Binding-site contacts:
Ligand atom O4' contacts residue GLU161 of chain 1.E at 3.0 Å (salt-bridge).
Ligand atom O2D contacts residue ARG442 of chain 1.E at 2.4 Å (salt-bridge).
Ligand atom C3' contacts residue LEU163 of chain 1.E at 3.4 Å (hydrophobic).
Ligand atom O4' contacts residue PHE162 of chain 1.E at 3.1 Å.
Ligand atom C4' contacts residue LYS220 of chain 1.E at 3.6 Å.
Ligand atom O4' contacts residue LEU163 of chain 1.E at 3.1 Å (h-bond).
Ligand atom O5' contacts residue CYS276 of chain 1.E at 3.3 Å (h-bond).
Ligand atom O2D contacts residue PHE338 of chain 1.E at 3.6 Å.
Ligand atom O3D contacts residue GLY273 of chain 1.E at 3.0 Å (h-bond).
Ligand atom O4 contacts residue LYS267 of chain 1.E at 3.1 Å (salt-bridge).
Ligand atom O2 contacts residue ARG442 of chain 1.E at 3.5 Å (salt-bridge).
Ligand atom O2 contacts residue SER269 of chain 1.E at 2.6 Å (h-bond).
Ligand atom C3' contacts residue PHE162 of chain 1.E at 3.3 Å (hydrophobic).
Ligand atom O2A contacts residue PHE277 of chain 1.E at 3.7 Å.
Ligand atom C4 contacts residue LYS267 of chain 1.E at 3.6 Å.
Ligand atom O2' contacts residue ARG260 of chain 1.F at 2.8 Å (salt-bridge).
Ligand atom C5' contacts residue CYS276 of chain 1.E at 3.6 Å (hydrophobic).
Ligand atom O3B contacts residue ALA164 of chain 1.E at 3.5 Å.
Ligand atom N1 contacts residue ILE231 of chain 1.E at 3.5 Å.
Ligand atom C3D contacts residue PHE338 of chain 1.E at 3.5 Å (hydrophobic).
Ligand atom O2B contacts residue ALA164 of chain 1.E at 3.3 Å.
Ligand atom N3 contacts residue LYS267 of chain 1.E at 2.9 Å (salt-bridge).
Ligand atom O4D contacts residue ILE231 of chain 1.E at 3.4 Å.
Ligand atom O4' contacts residue LYS220 of chain 1.E at 3.3 Å (salt-bridge).
Ligand atom O1A contacts residue LYS339 of chain 1.E at 2.6 Å (salt-bridge).
Ligand atom C5' contacts residue LEU163 of chain 1.E at 3.6 Å (hydrophobic).
Ligand atom O3' contacts residue ARG260 of chain 1.F at 3.0 Å (salt-bridge).
Ligand atom O4' contacts residue THR131 of chain 1.E at 3.7 Å.
Ligand atom O3' contacts residue PHE162 of chain 1.E at 2.7 Å (h-bond).
Ligand atom O1B contacts residue PHE338 of chain 1.E at 3.6 Å.
Ligand atom C6 contacts residue ILE231 of chain 1.E at 3.5 Å (hydrophobic).
Ligand atom O2B contacts residue GLU165 of chain 1.E at 2.7 Å (salt-bridge).
Ligand atom C4D contacts residue GLY273 of chain 1.E at 3.6 Å.
Ligand atom O1A contacts residue ALA164 of chain 1.E at 3.5 Å.
Ligand atom O3D contacts residue PHE338 of chain 1.E at 2.6 Å (h-bond).
Ligand atom C4' contacts residue LEU163 of chain 1.E at 3.5 Å (hydrophobic).
Ligand atom O2A contacts residue PHE265 of chain 1.E at 3.3 Å.
Ligand atom O4 contacts residue LEU266 of chain 1.E at 3.7 Å.
Ligand atom O4 contacts residue PHE265 of chain 1.E at 3.3 Å.
Ligand atom O4D contacts residue PHE272 of chain 1.E at 3.2 Å.

A protein and the small-molecule ligand that binds it are described below.
Small molecule (SMILES): O=c1ccn([C@@H]2O[C@H](CO[P](=O)(O)O[P](=O)(O)O[C@H]3OC[C@@H](O)[C@H](O)[C@H]3O)[C@@H](O)[C@H]2O)c(=O)[nH]1

Sequence of chain 1.F:
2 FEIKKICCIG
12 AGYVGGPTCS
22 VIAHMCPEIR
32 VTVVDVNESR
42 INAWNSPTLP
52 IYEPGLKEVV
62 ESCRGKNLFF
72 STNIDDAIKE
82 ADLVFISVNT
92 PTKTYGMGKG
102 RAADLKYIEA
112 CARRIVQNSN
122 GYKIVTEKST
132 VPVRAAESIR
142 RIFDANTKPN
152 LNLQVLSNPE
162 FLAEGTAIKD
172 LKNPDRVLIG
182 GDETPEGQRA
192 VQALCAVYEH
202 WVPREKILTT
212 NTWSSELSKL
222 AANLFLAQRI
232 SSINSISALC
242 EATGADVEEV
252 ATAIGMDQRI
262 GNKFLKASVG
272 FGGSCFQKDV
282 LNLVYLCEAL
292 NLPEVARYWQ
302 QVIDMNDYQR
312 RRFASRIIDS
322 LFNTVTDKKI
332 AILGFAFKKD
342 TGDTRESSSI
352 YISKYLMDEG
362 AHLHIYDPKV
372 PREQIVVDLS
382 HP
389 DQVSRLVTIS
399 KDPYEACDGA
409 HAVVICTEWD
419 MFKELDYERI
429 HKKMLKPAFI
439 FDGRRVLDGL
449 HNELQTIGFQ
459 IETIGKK

Sequence of chain 1.E:
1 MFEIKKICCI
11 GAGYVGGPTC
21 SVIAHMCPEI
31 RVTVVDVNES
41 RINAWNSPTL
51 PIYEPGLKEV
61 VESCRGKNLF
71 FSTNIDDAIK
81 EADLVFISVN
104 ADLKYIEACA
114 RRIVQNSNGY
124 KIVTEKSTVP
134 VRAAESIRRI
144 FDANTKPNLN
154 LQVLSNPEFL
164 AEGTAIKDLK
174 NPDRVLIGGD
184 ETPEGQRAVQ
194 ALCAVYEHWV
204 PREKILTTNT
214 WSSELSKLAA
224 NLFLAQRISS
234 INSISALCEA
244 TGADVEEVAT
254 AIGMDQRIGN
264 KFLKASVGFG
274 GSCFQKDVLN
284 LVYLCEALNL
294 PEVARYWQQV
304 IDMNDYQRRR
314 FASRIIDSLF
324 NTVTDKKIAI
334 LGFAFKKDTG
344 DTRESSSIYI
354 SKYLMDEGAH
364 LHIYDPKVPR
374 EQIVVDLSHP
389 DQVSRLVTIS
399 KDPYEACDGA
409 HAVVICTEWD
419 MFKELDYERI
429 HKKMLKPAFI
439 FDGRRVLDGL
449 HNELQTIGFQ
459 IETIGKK